A small-molecule ligand and the protein it binds are described below.
Small molecule (SMILES): NCC(=O)O

Sequence of chain 1.B:
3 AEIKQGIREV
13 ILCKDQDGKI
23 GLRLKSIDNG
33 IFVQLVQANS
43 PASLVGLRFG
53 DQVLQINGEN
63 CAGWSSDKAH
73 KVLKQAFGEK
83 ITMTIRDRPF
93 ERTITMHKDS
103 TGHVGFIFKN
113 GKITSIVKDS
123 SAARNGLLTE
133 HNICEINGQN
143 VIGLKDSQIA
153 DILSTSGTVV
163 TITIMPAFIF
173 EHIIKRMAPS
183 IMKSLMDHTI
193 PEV

Binding-site contacts:
Ligand atom N contacts residue GLY140 of chain 1.B at 4.1 Å.
Ligand atom O contacts residue ALA3 of chain 1.B at 3.5 Å.
Ligand atom O contacts residue THR163 of chain 1.B at 4.1 Å.
Ligand atom O contacts residue GLU4 of chain 1.B at 4.1 Å.
Ligand atom CA contacts residue ALA3 of chain 1.B at 3.7 Å (hydrophobic).
Ligand atom C contacts residue ASN139 of chain 1.B at 4.0 Å.
Ligand atom N contacts residue ALA3 of chain 1.B at 4.4 Å.
Ligand atom N contacts residue PRO193 of chain 1.B at 4.1 Å.
Ligand atom O contacts residue GLY140 of chain 1.B at 4.4 Å.
Ligand atom CA contacts residue GLU4 of chain 1.B at 4.2 Å.
Ligand atom O contacts residue ASN139 of chain 1.B at 3.6 Å.
Ligand atom C contacts residue ALA3 of chain 1.B at 4.0 Å (hydrophobic).
Ligand atom CA contacts residue ASN139 of chain 1.B at 4.0 Å.
Ligand atom N contacts residue ASN139 of chain 1.B at 3.0 Å (h-bond).
Ligand atom C contacts residue GLU4 of chain 1.B at 4.3 Å.